Binding-site contacts:
Ligand atom O1 contacts residue ASP375 of chain 1.A at 3.3 Å (salt-bridge).
Ligand atom O1 contacts residue TRP104 of chain 2.A at 3.8 Å.
Ligand atom C4 contacts residue GLN316 of chain 1.A at 3.5 Å.
Ligand atom O4 contacts residue GLN316 of chain 1.A at 2.5 Å (h-bond).
Ligand atom O5 contacts residue ARG32 of chain 2.A at 2.8 Å (salt-bridge).
Ligand atom C6 contacts residue TRP512 of chain 1.A at 3.3 Å (hydrophobic).
Ligand atom C2 contacts residue GLU351 of chain 1.A at 3.6 Å.
Ligand atom O1 contacts residue HIS541 of chain 1.A at 3.7 Å.
Ligand atom C4 contacts residue MET199 of chain 1.A at 4.2 Å (hydrophobic).
Ligand atom C2 contacts residue ASP375 of chain 1.A at 3.6 Å.
Ligand atom O4 contacts residue ARG32 of chain 2.A at 3.5 Å (salt-bridge).
Ligand atom C1 contacts residue ASP375 of chain 1.A at 2.9 Å.
Ligand atom C2 contacts residue SER407 of chain 1.A at 3.9 Å.
Ligand atom O1 contacts residue GLU351 of chain 1.A at 2.9 Å (salt-bridge).
Ligand atom O2 contacts residue GLU351 of chain 1.A at 3.0 Å (salt-bridge).
Ligand atom O2 contacts residue GLN316 of chain 1.A at 4.0 Å.
Ligand atom O3 contacts residue PRO130 of chain 2.A at 3.6 Å.
Ligand atom O2 contacts residue ASP375 of chain 1.A at 3.6 Å (salt-bridge).
Ligand atom O5 contacts residue TYR453 of chain 1.A at 3.5 Å.
Ligand atom O2 contacts residue MN1 of chain 1.C at 2.9 Å.
Ligand atom O5 contacts residue TRP104 of chain 2.A at 3.8 Å.
Ligand atom C3 contacts residue MET199 of chain 1.A at 4.0 Å (hydrophobic).
Ligand atom C1 contacts residue GLU351 of chain 1.A at 4.0 Å.
Ligand atom C1 contacts residue MN1 of chain 1.C at 2.6 Å.
Ligand atom C3 contacts residue TRP104 of chain 2.A at 3.5 Å (hydrophobic).
Ligand atom C2 contacts residue MN1 of chain 1.C at 3.1 Å.
Ligand atom C6 contacts residue PHE454 of chain 1.A at 4.1 Å (hydrophobic).
Ligand atom O2 contacts residue SER407 of chain 1.A at 2.8 Å.
Ligand atom C1 contacts residue TRP104 of chain 2.A at 4.0 Å (hydrophobic).
Ligand atom C5 contacts residue ARG32 of chain 2.A at 4.2 Å.
Ligand atom C4 contacts residue TRP104 of chain 2.A at 4.2 Å (hydrophobic).
Ligand atom O3 contacts residue TRP104 of chain 2.A at 3.2 Å.
Ligand atom O4 contacts residue MET199 of chain 1.A at 3.4 Å (h-bond).
Ligand atom C1 contacts residue ASN540 of chain 1.A at 4.1 Å.
Ligand atom C1 contacts residue VAL133 of chain 2.A at 3.7 Å (hydrophobic).
Ligand atom O1 contacts residue ASN540 of chain 1.A at 3.2 Å (h-bond).
Ligand atom O1 contacts residue MN1 of chain 1.C at 2.1 Å.
Ligand atom O4 contacts residue TRP104 of chain 2.A at 3.9 Å.
Ligand atom C6 contacts residue TYR453 of chain 1.A at 3.3 Å (hydrophobic).
Ligand atom O5 contacts residue ASP30 of chain 2.A at 4.1 Å.

Sequence of chain 1.A:
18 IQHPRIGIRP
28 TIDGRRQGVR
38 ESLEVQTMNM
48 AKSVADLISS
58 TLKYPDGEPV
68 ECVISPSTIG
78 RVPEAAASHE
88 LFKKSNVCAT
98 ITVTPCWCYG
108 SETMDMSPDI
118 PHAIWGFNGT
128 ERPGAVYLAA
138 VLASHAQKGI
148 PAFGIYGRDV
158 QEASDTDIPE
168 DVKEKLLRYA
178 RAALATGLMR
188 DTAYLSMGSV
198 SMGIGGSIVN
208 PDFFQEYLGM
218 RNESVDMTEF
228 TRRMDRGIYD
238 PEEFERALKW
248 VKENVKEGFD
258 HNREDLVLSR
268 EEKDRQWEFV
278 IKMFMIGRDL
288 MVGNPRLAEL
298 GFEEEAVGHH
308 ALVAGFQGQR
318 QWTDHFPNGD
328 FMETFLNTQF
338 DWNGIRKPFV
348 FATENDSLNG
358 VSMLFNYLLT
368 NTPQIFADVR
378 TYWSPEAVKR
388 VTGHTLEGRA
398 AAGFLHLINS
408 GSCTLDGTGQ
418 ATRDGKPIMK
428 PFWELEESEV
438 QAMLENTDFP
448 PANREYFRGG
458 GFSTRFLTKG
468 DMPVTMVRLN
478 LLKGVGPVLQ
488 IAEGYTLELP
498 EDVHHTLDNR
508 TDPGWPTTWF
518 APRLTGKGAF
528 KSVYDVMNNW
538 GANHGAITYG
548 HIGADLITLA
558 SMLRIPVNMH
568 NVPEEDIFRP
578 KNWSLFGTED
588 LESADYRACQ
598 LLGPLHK

Sequence of chain 2.A:
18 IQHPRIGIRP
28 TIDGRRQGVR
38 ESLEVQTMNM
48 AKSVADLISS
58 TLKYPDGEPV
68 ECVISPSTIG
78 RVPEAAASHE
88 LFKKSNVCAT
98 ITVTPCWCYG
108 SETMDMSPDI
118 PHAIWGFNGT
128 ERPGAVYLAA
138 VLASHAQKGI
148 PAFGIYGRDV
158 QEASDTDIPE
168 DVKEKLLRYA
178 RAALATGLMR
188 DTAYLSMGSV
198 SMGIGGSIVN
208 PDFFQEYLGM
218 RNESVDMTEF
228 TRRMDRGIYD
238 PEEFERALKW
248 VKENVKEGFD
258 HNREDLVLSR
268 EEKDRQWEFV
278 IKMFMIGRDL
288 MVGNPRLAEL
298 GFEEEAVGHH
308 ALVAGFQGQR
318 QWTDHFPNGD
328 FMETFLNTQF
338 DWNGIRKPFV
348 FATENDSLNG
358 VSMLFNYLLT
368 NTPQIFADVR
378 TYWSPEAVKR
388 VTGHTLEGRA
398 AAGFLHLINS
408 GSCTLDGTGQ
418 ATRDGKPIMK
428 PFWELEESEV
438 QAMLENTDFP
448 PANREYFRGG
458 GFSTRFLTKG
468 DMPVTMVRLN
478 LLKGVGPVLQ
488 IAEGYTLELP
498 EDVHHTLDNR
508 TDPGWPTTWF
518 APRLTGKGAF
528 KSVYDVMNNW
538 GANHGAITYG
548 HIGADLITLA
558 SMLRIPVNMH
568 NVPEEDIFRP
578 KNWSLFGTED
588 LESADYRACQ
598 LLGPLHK

The small molecule below binds the protein below.
Small molecule (SMILES): C[C@H](O)[C@@H](O)[C@@H](O)C(=O)CO